Sequence of chain 1.A:
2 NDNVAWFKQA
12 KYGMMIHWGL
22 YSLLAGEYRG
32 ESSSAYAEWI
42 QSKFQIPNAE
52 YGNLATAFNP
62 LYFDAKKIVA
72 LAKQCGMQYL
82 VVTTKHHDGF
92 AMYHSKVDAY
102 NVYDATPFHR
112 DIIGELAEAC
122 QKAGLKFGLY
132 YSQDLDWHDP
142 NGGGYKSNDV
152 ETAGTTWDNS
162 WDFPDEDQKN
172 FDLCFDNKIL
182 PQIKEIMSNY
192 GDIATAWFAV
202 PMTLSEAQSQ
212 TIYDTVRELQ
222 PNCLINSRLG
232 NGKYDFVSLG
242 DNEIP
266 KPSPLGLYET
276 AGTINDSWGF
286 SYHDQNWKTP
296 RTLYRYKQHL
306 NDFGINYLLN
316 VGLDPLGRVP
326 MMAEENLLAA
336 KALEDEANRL

The small molecule below binds the protein below.
Small molecule (SMILES): CC(=O)N[C@@H]1[C@@H](O)[C@H](O)[C@@H](CO[C@@H]2O[C@@H](C)[C@@H](O)[C@@H](O)[C@@H]2O)O[C@H]1O

Binding-site contacts:
Ligand atom C3 contacts residue HIS88 of chain 1.A at 3.9 Å.
Ligand atom O3 contacts residue TRP158 of chain 1.A at 4.2 Å.
Ligand atom O6 contacts residue TYR37 of chain 1.A at 4.1 Å.
Ligand atom C8 contacts residue ALA154 of chain 1.A at 4.0 Å (hydrophobic).
Ligand atom O4 contacts residue TRP40 of chain 1.A at 3.5 Å.
Ligand atom O3 contacts residue TRP40 of chain 1.A at 3.3 Å.
Ligand atom O5 contacts residue TYR131 of chain 1.A at 4.3 Å.
Ligand atom C3 contacts residue GLU39 of chain 1.A at 3.9 Å.
Ligand atom C7 contacts residue THR153 of chain 1.A at 3.6 Å.
Ligand atom C5 contacts residue TRP283 of chain 1.A at 4.1 Å (hydrophobic).
Ligand atom O3 contacts residue GLU39 of chain 1.A at 3.3 Å (salt-bridge).
Ligand atom C7 contacts residue ALA154 of chain 1.A at 3.6 Å (hydrophobic).
Ligand atom O7 contacts residue THR153 of chain 1.A at 3.2 Å.
Ligand atom C4 contacts residue TYR131 of chain 1.A at 4.1 Å (hydrophobic).
Ligand atom C3 contacts residue HIS87 of chain 1.A at 4.1 Å.
Ligand atom C6 contacts residue HIS18 of chain 1.A at 3.9 Å.
Ligand atom C5 contacts residue HIS18 of chain 1.A at 4.3 Å.
Ligand atom O2 contacts residue TRP40 of chain 1.A at 2.9 Å (h-bond).
Ligand atom C4 contacts residue HIS87 of chain 1.A at 3.9 Å.
Ligand atom O1 contacts residue TYR37 of chain 1.A at 3.9 Å.
Ligand atom O4 contacts residue TYR131 of chain 1.A at 2.8 Å (h-bond).
Ligand atom C3 contacts residue TRP40 of chain 1.A at 3.9 Å (hydrophobic).
Ligand atom O3 contacts residue TRP40 of chain 1.A at 3.4 Å (h-bond).
Ligand atom C4 contacts residue TRP40 of chain 1.A at 4.2 Å (hydrophobic).
Ligand atom C4 contacts residue TRP283 of chain 1.A at 4.2 Å (hydrophobic).
Ligand atom C2 contacts residue TRP40 of chain 1.A at 3.9 Å (hydrophobic).
Ligand atom O7 contacts residue ALA154 of chain 1.A at 2.9 Å (h-bond).
Ligand atom O2 contacts residue HIS88 of chain 1.A at 2.9 Å (h-bond).
Ligand atom O3 contacts residue HIS88 of chain 1.A at 3.4 Å (h-bond).
Ligand atom O5 contacts residue TYR37 of chain 1.A at 3.9 Å.
Ligand atom C6 contacts residue TRP283 of chain 1.A at 4.2 Å (hydrophobic).
Ligand atom C2 contacts residue HIS88 of chain 1.A at 3.2 Å.
Ligand atom O3 contacts residue ALA154 of chain 1.A at 3.8 Å.
Ligand atom C8 contacts residue GLU152 of chain 1.A at 3.1 Å.
Ligand atom O4 contacts residue HIS87 of chain 1.A at 3.1 Å (h-bond).
Ligand atom C4 contacts residue HIS18 of chain 1.A at 3.4 Å.
Ligand atom O4 contacts residue HIS18 of chain 1.A at 3.1 Å (h-bond).
Ligand atom C7 contacts residue GLU152 of chain 1.A at 4.1 Å.
Ligand atom C8 contacts residue THR153 of chain 1.A at 3.5 Å.
Ligand atom O3 contacts residue HIS87 of chain 1.A at 2.9 Å.